Sequence of chain 1.C:
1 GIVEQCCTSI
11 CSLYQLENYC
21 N

Binding-site contacts:
Ligand atom C3 contacts residue LEU13 of chain 1.C at 3.7 Å (hydrophobic).
Ligand atom C2 contacts residue TYR14 of chain 2.A at 3.6 Å (hydrophobic).
Ligand atom C4 contacts residue LEU13 of chain 1.C at 3.7 Å (hydrophobic).
Ligand atom O1 contacts residue LEU17 of chain 1.D at 4.2 Å.
Ligand atom C5 contacts residue LEU13 of chain 2.A at 4.3 Å (hydrophobic).
Ligand atom C3 contacts residue GLU17 of chain 1.C at 4.3 Å.
Ligand atom C2 contacts residue GLU17 of chain 1.C at 3.9 Å.
Ligand atom C5 contacts residue LEU13 of chain 1.C at 3.9 Å (hydrophobic).
Ligand atom O1 contacts residue TYR14 of chain 2.A at 3.5 Å.
Ligand atom C4 contacts residue TYR14 of chain 2.A at 4.3 Å (hydrophobic).
Ligand atom C6 contacts residue LEU13 of chain 2.A at 3.5 Å (hydrophobic).
Ligand atom C1 contacts residue VAL18 of chain 1.D at 3.9 Å (hydrophobic).
Ligand atom C7 contacts residue GLU17 of chain 1.C at 3.6 Å.
Ligand atom C7 contacts residue TYR14 of chain 1.C at 3.7 Å (hydrophobic).
Ligand atom C5 contacts residue TYR14 of chain 2.A at 3.8 Å (hydrophobic).
Ligand atom C7 contacts residue LEU13 of chain 1.C at 3.5 Å (hydrophobic).
Ligand atom O1 contacts residue LEU13 of chain 2.A at 4.2 Å.
Ligand atom C1 contacts residue LEU13 of chain 2.A at 4.3 Å (hydrophobic).
Ligand atom C6 contacts residue TYR14 of chain 2.A at 3.5 Å (hydrophobic).
Ligand atom C3 contacts residue TYR14 of chain 2.A at 3.9 Å (hydrophobic).
Ligand atom C2 contacts residue VAL18 of chain 1.D at 3.8 Å (hydrophobic).
Ligand atom C1 contacts residue TYR14 of chain 2.A at 3.6 Å (hydrophobic).
Ligand atom O1 contacts residue VAL18 of chain 1.D at 2.8 Å (h-bond).

A protein and the small-molecule ligand that binds it are described below.
Small molecule (SMILES): Cc1cccc(O)c1

Sequence of chain 1.D:
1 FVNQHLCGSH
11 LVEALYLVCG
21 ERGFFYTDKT

Sequence of chain 2.A:
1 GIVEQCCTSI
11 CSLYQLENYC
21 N